The small molecule below binds the protein below.
Small molecule (SMILES): CC(=O)N[C@@H]1[C@@H](O)[C@H](O)[C@@H](CO)O[C@H]1O

Sequence of chain 1.A:
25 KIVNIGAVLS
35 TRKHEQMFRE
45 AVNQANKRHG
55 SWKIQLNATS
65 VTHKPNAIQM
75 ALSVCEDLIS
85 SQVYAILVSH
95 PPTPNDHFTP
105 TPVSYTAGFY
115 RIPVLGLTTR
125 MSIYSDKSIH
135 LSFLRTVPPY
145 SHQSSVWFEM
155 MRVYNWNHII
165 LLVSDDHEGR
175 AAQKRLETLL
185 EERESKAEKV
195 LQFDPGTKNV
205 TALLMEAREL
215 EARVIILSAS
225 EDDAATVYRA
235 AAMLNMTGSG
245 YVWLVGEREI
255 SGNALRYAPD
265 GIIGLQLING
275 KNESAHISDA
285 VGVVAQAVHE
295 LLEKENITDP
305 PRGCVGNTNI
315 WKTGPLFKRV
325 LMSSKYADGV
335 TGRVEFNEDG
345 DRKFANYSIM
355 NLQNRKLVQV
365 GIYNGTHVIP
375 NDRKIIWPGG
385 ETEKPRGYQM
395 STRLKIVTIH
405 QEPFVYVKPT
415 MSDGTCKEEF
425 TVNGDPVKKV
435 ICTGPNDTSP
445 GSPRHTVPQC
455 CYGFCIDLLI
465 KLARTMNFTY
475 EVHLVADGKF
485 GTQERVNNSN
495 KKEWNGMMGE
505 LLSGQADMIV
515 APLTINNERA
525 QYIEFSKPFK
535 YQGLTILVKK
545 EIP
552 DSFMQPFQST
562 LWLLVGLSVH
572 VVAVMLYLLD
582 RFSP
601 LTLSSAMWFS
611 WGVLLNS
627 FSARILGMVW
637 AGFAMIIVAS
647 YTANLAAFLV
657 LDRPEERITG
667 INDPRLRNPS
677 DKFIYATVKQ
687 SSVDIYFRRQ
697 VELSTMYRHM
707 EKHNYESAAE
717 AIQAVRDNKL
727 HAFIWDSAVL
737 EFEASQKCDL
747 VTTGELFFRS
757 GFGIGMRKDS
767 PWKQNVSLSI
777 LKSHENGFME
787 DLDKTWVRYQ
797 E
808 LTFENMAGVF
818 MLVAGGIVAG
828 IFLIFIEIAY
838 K

Binding-site contacts:
Ligand atom C7 contacts residue HIS449 of chain 1.A at 3.8 Å.
Ligand atom C4 contacts residue ASN440 of chain 1.A at 4.3 Å.
Ligand atom O7 contacts residue ASN440 of chain 1.A at 3.8 Å.
Ligand atom C8 contacts residue SER446 of chain 1.A at 3.9 Å.
Ligand atom C2 contacts residue ASN440 of chain 1.A at 2.5 Å.
Ligand atom C1 contacts residue ASN440 of chain 1.A at 1.5 Å.
Ligand atom C3 contacts residue ASN440 of chain 1.A at 3.8 Å.
Ligand atom O6 contacts residue ASN440 of chain 1.A at 4.5 Å.
Ligand atom C5 contacts residue ASN440 of chain 1.A at 3.8 Å.
Ligand atom O7 contacts residue HIS449 of chain 1.A at 3.6 Å.
Ligand atom O5 contacts residue ASN440 of chain 1.A at 2.5 Å (h-bond).
Ligand atom C7 contacts residue ASN440 of chain 1.A at 3.4 Å.
Ligand atom C8 contacts residue HIS449 of chain 1.A at 3.6 Å.
Ligand atom C8 contacts residue ASN440 of chain 1.A at 4.2 Å.
Ligand atom N2 contacts residue ASN440 of chain 1.A at 2.9 Å (h-bond).
Ligand atom C1 contacts residue HIS449 of chain 1.A at 4.2 Å.